Sequence of chain 1.C:
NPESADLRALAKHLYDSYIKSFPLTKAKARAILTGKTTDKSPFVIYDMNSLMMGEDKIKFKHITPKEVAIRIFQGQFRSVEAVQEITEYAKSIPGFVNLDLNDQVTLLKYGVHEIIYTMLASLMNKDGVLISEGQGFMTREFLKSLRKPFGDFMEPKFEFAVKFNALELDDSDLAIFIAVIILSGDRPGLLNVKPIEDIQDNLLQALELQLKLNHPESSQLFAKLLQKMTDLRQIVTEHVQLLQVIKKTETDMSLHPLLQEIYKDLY

Binding-site contacts:
Ligand atom C9 contacts residue TYR137 of chain 1.C at 3.7 Å (hydrophobic).
Ligand atom C12 contacts residue HIS259 of chain 1.C at 3.3 Å.
Ligand atom F1 contacts residue PHE170 of chain 1.C at 3.4 Å.
Ligand atom F1 contacts residue ILE266 of chain 1.C at 3.1 Å.
Ligand atom O3 contacts residue HIS133 of chain 1.C at 2.7 Å (h-bond).
Ligand atom N1 contacts residue MET174 of chain 1.C at 3.5 Å (h-bond).
Ligand atom C24 contacts residue TYR283 of chain 1.C at 3.6 Å (hydrophobic).
Ligand atom O1 contacts residue LEU262 of chain 1.C at 3.4 Å.
Ligand atom C23 contacts residue GLN93 of chain 1.C at 3.3 Å.
Ligand atom C1 contacts residue MET174 of chain 1.C at 3.7 Å (hydrophobic).
Ligand atom C3 contacts residue TYR137 of chain 1.C at 3.6 Å (hydrophobic).
Ligand atom C8 contacts residue ILE136 of chain 1.C at 3.8 Å (hydrophobic).
Ligand atom O3 contacts residue HIS259 of chain 1.C at 3.7 Å.
Ligand atom C6 contacts residue MET174 of chain 1.C at 3.5 Å (hydrophobic).
Ligand atom CL1 contacts residue CME95 of chain 1.C at 3.6 Å.
Ligand atom C29 contacts residue TYR283 of chain 1.C at 3.1 Å (hydrophobic).
Ligand atom C7 contacts residue HIS259 of chain 1.C at 3.8 Å.
Ligand atom N3 contacts residue TYR283 of chain 1.C at 2.4 Å (h-bond).
Ligand atom C11 contacts residue LEU163 of chain 1.C at 3.7 Å (hydrophobic).
Ligand atom C15 contacts residue HIS259 of chain 1.C at 3.5 Å.
Ligand atom N4 contacts residue GLN96 of chain 1.C at 3.5 Å.
Ligand atom O3 contacts residue TYR283 of chain 1.C at 3.1 Å (h-bond).
Ligand atom C18 contacts residue HIS259 of chain 1.C at 3.7 Å.
Ligand atom N3 contacts residue HIS259 of chain 1.C at 3.4 Å (h-bond).
Ligand atom O3 contacts residue SER99 of chain 1.C at 3.1 Å (h-bond).
Ligand atom C29 contacts residue SER99 of chain 1.C at 3.5 Å.
Ligand atom C16 contacts residue PHE92 of chain 1.C at 3.3 Å (hydrophobic).
Ligand atom C9 contacts residue ILE136 of chain 1.C at 3.6 Å (hydrophobic).
Ligand atom C7 contacts residue PHE92 of chain 1.C at 3.6 Å (hydrophobic).
Ligand atom C27 contacts residue GLN93 of chain 1.C at 3.5 Å.
Ligand atom C16 contacts residue CME95 of chain 1.C at 3.7 Å.
Ligand atom O2 contacts residue SER99 of chain 1.C at 3.2 Å (h-bond).
Ligand atom C5 contacts residue MET174 of chain 1.C at 3.6 Å (hydrophobic).
Ligand atom C5 contacts residue CME95 of chain 1.C at 3.8 Å.
Ligand atom C6 contacts residue PHE92 of chain 1.C at 3.7 Å (hydrophobic).
Ligand atom C12 contacts residue PHE92 of chain 1.C at 3.6 Å (hydrophobic).
Ligand atom C4 contacts residue TYR137 of chain 1.C at 3.4 Å (hydrophobic).
Ligand atom C13 contacts residue CME95 of chain 1.C at 3.7 Å.
Ligand atom F1 contacts residue MET273 of chain 1.C at 3.5 Å.
Ligand atom C10 contacts residue CME95 of chain 1.C at 3.5 Å.

A protein and the small-molecule ligand that binds it are described below.
Small molecule (SMILES): C/C(=C1/c2ccc(Cc3c(C4CC4)nc4c(Cl)cccn34)cc2COc2cc(F)ccc21)c1noc(=O)[nH]1